Binding-site contacts:
Ligand atom O contacts residue PHE280 of chain 2.A at 3.9 Å.
Ligand atom C contacts residue GLU282 of chain 2.A at 3.8 Å.
Ligand atom CG contacts residue LEU439 of chain 2.A at 3.6 Å (hydrophobic).
Ligand atom CD2 contacts residue PHE437 of chain 2.A at 3.6 Å (hydrophobic).
Ligand atom CD2 contacts residue MET283 of chain 2.A at 3.9 Å (hydrophobic).
Ligand atom F1 contacts residue ILE327 of chain 2.A at 3.9 Å.
Ligand atom CZ contacts residue GLN190 of chain 2.A at 3.4 Å.
Ligand atom C contacts residue BYN1 of chain 2.E at 1.9 Å.
Ligand atom CE2 contacts residue THR395 of chain 2.A at 3.8 Å.
Ligand atom CA contacts residue LEU439 of chain 2.A at 3.2 Å (hydrophobic).
Ligand atom CE2 contacts residue PHE437 of chain 2.A at 3.5 Å (hydrophobic).
Ligand atom CE1 contacts residue GLN190 of chain 2.A at 3.6 Å.
Ligand atom CZ contacts residue THR395 of chain 2.A at 3.9 Å.
Ligand atom O contacts residue GLU282 of chain 2.A at 3.7 Å.
Ligand atom CB contacts residue BYN1 of chain 2.E at 1.9 Å.
Ligand atom F1 contacts residue MET283 of chain 2.A at 3.1 Å.
Ligand atom O contacts residue BYN1 of chain 2.E at 2.1 Å (h-bond).
Ligand atom O contacts residue ARG173 of chain 2.A at 2.9 Å (salt-bridge).
Ligand atom OXT contacts residue BYN1 of chain 2.E at 3.0 Å (h-bond).
Ligand atom CE2 contacts residue BYN1 of chain 2.E at 3.6 Å.
Ligand atom O contacts residue LEU439 of chain 2.A at 3.9 Å.
Ligand atom CZ contacts residue TYR394 of chain 2.A at 3.8 Å (hydrophobic).
Ligand atom F1 contacts residue BYN1 of chain 2.E at 2.6 Å.
Ligand atom CE1 contacts residue BYN1 of chain 2.E at 3.4 Å.
Ligand atom OXT contacts residue GLU282 of chain 2.A at 3.1 Å.
Ligand atom CD1 contacts residue PHE437 of chain 2.A at 3.8 Å (hydrophobic).
Ligand atom CB contacts residue LEU439 of chain 2.A at 3.0 Å (hydrophobic).
Ligand atom OXT contacts residue MET283 of chain 2.A at 3.0 Å (h-bond).
Ligand atom C contacts residue LEU439 of chain 2.A at 3.6 Å (hydrophobic).
Ligand atom CD1 contacts residue LEU439 of chain 2.A at 3.9 Å (hydrophobic).
Ligand atom CE1 contacts residue PHE437 of chain 2.A at 3.6 Å (hydrophobic).
Ligand atom CE1 contacts residue TYR394 of chain 2.A at 3.7 Å (hydrophobic).
Ligand atom CA contacts residue BYN1 of chain 2.E at 1.7 Å.
Ligand atom CZ contacts residue PHE437 of chain 2.A at 3.8 Å (hydrophobic).
Ligand atom CG contacts residue PHE437 of chain 2.A at 3.9 Å (hydrophobic).
Ligand atom CD1 contacts residue BYN1 of chain 2.E at 3.3 Å.
Ligand atom C contacts residue ARG173 of chain 2.A at 3.9 Å.
Ligand atom CG contacts residue BYN1 of chain 2.E at 3.1 Å.
Ligand atom CD2 contacts residue BYN1 of chain 2.E at 3.5 Å.
Ligand atom CZ contacts residue BYN1 of chain 2.E at 3.6 Å.

The small molecule below binds the protein below.
Small molecule (SMILES): O=C(O)/C(F)=C/c1ccccc1

Sequence of chain 2.A:
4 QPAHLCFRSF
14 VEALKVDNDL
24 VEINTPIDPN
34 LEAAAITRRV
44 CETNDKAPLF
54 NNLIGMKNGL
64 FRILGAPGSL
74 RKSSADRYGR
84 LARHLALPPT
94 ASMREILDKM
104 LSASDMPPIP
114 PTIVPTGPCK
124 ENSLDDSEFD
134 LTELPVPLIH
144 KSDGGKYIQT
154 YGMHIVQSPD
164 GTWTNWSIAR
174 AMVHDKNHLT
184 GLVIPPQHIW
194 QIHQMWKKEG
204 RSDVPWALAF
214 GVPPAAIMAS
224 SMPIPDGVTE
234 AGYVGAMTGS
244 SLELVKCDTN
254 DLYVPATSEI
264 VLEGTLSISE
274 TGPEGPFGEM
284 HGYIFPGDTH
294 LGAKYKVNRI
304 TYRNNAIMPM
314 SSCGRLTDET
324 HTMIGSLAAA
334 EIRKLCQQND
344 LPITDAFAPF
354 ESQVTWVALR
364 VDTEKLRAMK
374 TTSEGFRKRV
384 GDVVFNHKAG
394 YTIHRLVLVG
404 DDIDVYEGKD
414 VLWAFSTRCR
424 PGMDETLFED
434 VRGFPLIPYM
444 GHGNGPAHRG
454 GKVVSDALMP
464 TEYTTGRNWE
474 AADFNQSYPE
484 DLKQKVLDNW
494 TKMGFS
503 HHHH